Binding-site contacts:
Ligand atom O3 contacts residue TYR321 of chain 1.A at 3.9 Å.
Ligand atom O4 contacts residue ASN45 of chain 1.A at 3.7 Å.
Ligand atom C2 contacts residue ASP48 of chain 1.A at 3.6 Å.
Ligand atom C6 contacts residue ASP320 of chain 1.A at 3.4 Å.
Ligand atom O4 contacts residue TRP285 of chain 1.A at 3.8 Å.
Ligand atom O3 contacts residue TRP198 of chain 1.A at 3.6 Å.
Ligand atom O2 contacts residue LYS269 of chain 1.A at 2.9 Å (salt-bridge).
Ligand atom C4 contacts residue ASP320 of chain 1.A at 3.6 Å.
Ligand atom O3 contacts residue ARG46 of chain 1.A at 3.6 Å.
Ligand atom O5 contacts residue TRP265 of chain 1.A at 3.2 Å (h-bond).
Ligand atom C1 contacts residue ASN45 of chain 1.A at 3.7 Å.
Ligand atom O6 contacts residue ASN45 of chain 1.A at 3.0 Å (h-bond).
Ligand atom C6 contacts residue TRP198 of chain 1.A at 3.6 Å (hydrophobic).
Ligand atom O4 contacts residue ASP320 of chain 1.A at 2.7 Å (salt-bridge).
Ligand atom C1 contacts residue GLU266 of chain 1.A at 3.7 Å.
Ligand atom C4 contacts residue ASN45 of chain 1.A at 3.8 Å.
Ligand atom C5 contacts residue ASN45 of chain 1.A at 3.8 Å.
Ligand atom O3 contacts residue GLN289 of chain 1.A at 3.2 Å (h-bond).
Ligand atom O6 contacts residue SER81 of chain 1.A at 3.3 Å (h-bond).
Ligand atom O2 contacts residue TRP265 of chain 1.A at 3.1 Å (h-bond).
Ligand atom O3 contacts residue TRP285 of chain 1.A at 3.8 Å.
Ligand atom O5 contacts residue ASN45 of chain 1.A at 3.1 Å (h-bond).
Ligand atom C3 contacts residue ARG46 of chain 1.A at 3.8 Å.
Ligand atom C3 contacts residue TRP198 of chain 1.A at 3.6 Å (hydrophobic).
Ligand atom O5 contacts residue GLU266 of chain 1.A at 3.6 Å.
Ligand atom C6 contacts residue TRP285 of chain 1.A at 3.4 Å (hydrophobic).
Ligand atom C2 contacts residue TRP198 of chain 1.A at 3.6 Å (hydrophobic).
Ligand atom C2 contacts residue GLN289 of chain 1.A at 3.5 Å.
Ligand atom O1 contacts residue ASP48 of chain 1.A at 3.4 Å.
Ligand atom O1 contacts residue LYS269 of chain 1.A at 3.2 Å (salt-bridge).
Ligand atom C5 contacts residue TRP285 of chain 1.A at 3.7 Å (hydrophobic).
Ligand atom O1 contacts residue THR47 of chain 1.A at 3.8 Å.
Ligand atom O2 contacts residue ASN45 of chain 1.A at 2.9 Å (h-bond).
Ligand atom O2 contacts residue GLN289 of chain 1.A at 2.5 Å (h-bond).
Ligand atom O6 contacts residue ASP320 of chain 1.A at 2.7 Å (salt-bridge).
Ligand atom O1 contacts residue GLU266 of chain 1.A at 2.6 Å (salt-bridge).
Ligand atom C2 contacts residue LYS269 of chain 1.A at 3.9 Å.
Ligand atom C1 contacts residue THR47 of chain 1.A at 3.6 Å.
Ligand atom O2 contacts residue TYR321 of chain 1.A at 3.8 Å.
Ligand atom C2 contacts residue ASN45 of chain 1.A at 3.8 Å.

This small molecule binds to this protein.
Small molecule (SMILES): OC[C@H]1O[C@@H](O[C@H]2[C@H](O)[C@H](O)[C@H](O)O[C@@H]2CO)[C@@H](O)[C@@H](O)[C@@H]1O

Sequence of chain 1.A:
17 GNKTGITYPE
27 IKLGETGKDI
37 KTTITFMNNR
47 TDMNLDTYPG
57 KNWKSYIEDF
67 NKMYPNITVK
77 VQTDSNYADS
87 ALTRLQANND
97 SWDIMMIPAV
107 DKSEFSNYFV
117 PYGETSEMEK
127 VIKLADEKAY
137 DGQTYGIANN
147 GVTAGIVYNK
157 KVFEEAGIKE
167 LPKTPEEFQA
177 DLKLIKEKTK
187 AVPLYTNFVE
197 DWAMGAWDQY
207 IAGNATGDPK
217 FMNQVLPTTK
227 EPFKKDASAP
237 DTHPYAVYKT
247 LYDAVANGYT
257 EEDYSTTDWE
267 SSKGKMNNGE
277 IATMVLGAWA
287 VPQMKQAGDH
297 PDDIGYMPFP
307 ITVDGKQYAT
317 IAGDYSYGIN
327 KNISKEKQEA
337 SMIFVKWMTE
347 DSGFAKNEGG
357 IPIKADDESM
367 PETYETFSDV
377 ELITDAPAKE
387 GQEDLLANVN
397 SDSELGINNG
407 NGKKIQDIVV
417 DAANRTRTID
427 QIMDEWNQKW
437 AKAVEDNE